Sequence of chain 1.C:
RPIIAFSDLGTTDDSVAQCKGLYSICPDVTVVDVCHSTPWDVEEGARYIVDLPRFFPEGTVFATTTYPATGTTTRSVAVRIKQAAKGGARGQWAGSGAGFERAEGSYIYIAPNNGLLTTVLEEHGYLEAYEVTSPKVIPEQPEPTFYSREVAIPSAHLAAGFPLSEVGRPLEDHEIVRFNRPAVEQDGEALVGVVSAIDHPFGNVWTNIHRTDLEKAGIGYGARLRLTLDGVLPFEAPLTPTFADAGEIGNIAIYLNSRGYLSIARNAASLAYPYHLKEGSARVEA

Binding-site contacts:
Ligand atom C6 contacts residue TRP50 of chain 1.C at 3.6 Å (hydrophobic).
Ligand atom O3' contacts residue TYR77 of chain 1.C at 3.4 Å (h-bond).
Ligand atom C2 contacts residue PHE254 of chain 1.A at 3.5 Å (hydrophobic).
Ligand atom C4 contacts residue TRP50 of chain 1.C at 3.4 Å (hydrophobic).
Ligand atom C5' contacts residue PHE156 of chain 1.C at 3.6 Å (hydrophobic).
Ligand atom N3 contacts residue PRO78 of chain 1.C at 3.5 Å.
Ligand atom C1' contacts residue TYR77 of chain 1.C at 3.6 Å (hydrophobic).
Ligand atom N6 contacts residue PHE254 of chain 1.A at 3.4 Å.
Ligand atom N6 contacts residue ARG277 of chain 1.A at 2.6 Å (salt-bridge).
Ligand atom N9 contacts residue TRP50 of chain 1.C at 3.5 Å (h-bond).
Ligand atom F19 contacts residue TYR157 of chain 1.C at 3.2 Å.
Ligand atom C6 contacts residue PHE254 of chain 1.A at 3.4 Å (hydrophobic).
Ligand atom N3 contacts residue TRP50 of chain 1.C at 3.5 Å (h-bond).
Ligand atom O2' contacts residue TRP50 of chain 1.C at 3.3 Å (h-bond).
Ligand atom C6 contacts residue ARG277 of chain 1.A at 3.5 Å.
Ligand atom O3' contacts residue SER158 of chain 1.C at 2.7 Å (h-bond).
Ligand atom O4' contacts residue THR80 of chain 1.C at 3.4 Å.
Ligand atom F19 contacts residue PHE156 of chain 1.C at 3.4 Å.
Ligand atom F19 contacts residue SER158 of chain 1.C at 2.9 Å.
Ligand atom O3' contacts residue ASP16 of chain 1.C at 2.9 Å (salt-bridge).
Ligand atom N7 contacts residue PHE254 of chain 1.A at 3.6 Å.
Ligand atom C5' contacts residue MET1 of chain 1.I at 3.4 Å (hydrophobic).
Ligand atom C4 contacts residue PHE254 of chain 1.A at 3.5 Å (hydrophobic).
Ligand atom C5' contacts residue THR155 of chain 1.C at 3.1 Å.
Ligand atom N7 contacts residue ASN215 of chain 1.A at 3.2 Å (h-bond).
Ligand atom C5 contacts residue TRP50 of chain 1.C at 3.5 Å (hydrophobic).
Ligand atom O2' contacts residue TYR77 of chain 1.C at 3.3 Å (h-bond).
Ligand atom C8 contacts residue PHE213 of chain 1.A at 3.6 Å (hydrophobic).
Ligand atom N1 contacts residue ARG277 of chain 1.A at 3.6 Å (salt-bridge).
Ligand atom O2' contacts residue ASP16 of chain 1.C at 2.5 Å (salt-bridge).
Ligand atom O4' contacts residue MET1 of chain 1.I at 3.4 Å (h-bond).
Ligand atom N3 contacts residue PHE254 of chain 1.A at 3.5 Å.
Ligand atom N6 contacts residue ASN215 of chain 1.A at 3.1 Å (h-bond).
Ligand atom N1 contacts residue ALA279 of chain 1.A at 2.9 Å (h-bond).
Ligand atom N1 contacts residue PHE254 of chain 1.A at 3.2 Å.
Ligand atom C2 contacts residue PRO78 of chain 1.C at 3.4 Å (hydrophobic).
Ligand atom C4' contacts residue TYR77 of chain 1.C at 3.6 Å (hydrophobic).
Ligand atom C2' contacts residue ASP16 of chain 1.C at 3.4 Å.
Ligand atom C3' contacts residue ASP16 of chain 1.C at 3.6 Å.
Ligand atom C5 contacts residue PHE254 of chain 1.A at 3.5 Å (hydrophobic).

The protein below binds the small molecule below.
Small molecule (SMILES): Nc1ncnc2c1ncn2[C@@H]1O[C@H](CF)[C@@H](O)[C@H]1O

Sequence of chain 1.A:
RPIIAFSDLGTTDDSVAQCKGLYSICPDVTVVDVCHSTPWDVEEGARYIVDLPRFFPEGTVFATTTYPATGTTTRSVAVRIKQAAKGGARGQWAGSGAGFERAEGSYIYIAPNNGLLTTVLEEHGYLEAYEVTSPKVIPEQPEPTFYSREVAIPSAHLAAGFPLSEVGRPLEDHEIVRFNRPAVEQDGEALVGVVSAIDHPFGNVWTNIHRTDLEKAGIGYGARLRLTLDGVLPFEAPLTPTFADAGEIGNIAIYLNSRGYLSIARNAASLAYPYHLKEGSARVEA